Binding-site contacts:
Ligand atom C2 contacts residue TRP257 of chain 1.P at 3.9 Å (hydrophobic).
Ligand atom C8 contacts residue ASN113 of chain 1.P at 4.3 Å.
Ligand atom C6 contacts residue ALA116 of chain 1.P at 4.5 Å (hydrophobic).
Ligand atom C4 contacts residue TRP257 of chain 1.P at 4.3 Å (hydrophobic).
Ligand atom O5 contacts residue SER115 of chain 1.P at 4.2 Å.
Ligand atom C6 contacts residue LEU261 of chain 1.P at 3.8 Å (hydrophobic).
Ligand atom O5 contacts residue TRP257 of chain 1.P at 3.9 Å.
Ligand atom C1 contacts residue TRP257 of chain 1.P at 4.4 Å (hydrophobic).
Ligand atom O6 contacts residue LEU261 of chain 1.P at 3.6 Å.
Ligand atom C4 contacts residue ASN113 of chain 1.P at 4.2 Å.
Ligand atom C5 contacts residue ASN113 of chain 1.P at 3.7 Å.
Ligand atom O5 contacts residue ALA116 of chain 1.P at 3.8 Å.
Ligand atom O7 contacts residue ASN113 of chain 1.P at 3.6 Å.
Ligand atom C5 contacts residue SER115 of chain 1.P at 4.4 Å.
Ligand atom C3 contacts residue ASN113 of chain 1.P at 3.7 Å.
Ligand atom C1 contacts residue SER115 of chain 1.P at 3.7 Å.
Ligand atom C1 contacts residue ALA116 of chain 1.P at 4.5 Å (hydrophobic).
Ligand atom C1 contacts residue ASN113 of chain 1.P at 1.5 Å.
Ligand atom O5 contacts residue ASN113 of chain 1.P at 2.4 Å (h-bond).
Ligand atom C7 contacts residue ASN113 of chain 1.P at 3.3 Å.
Ligand atom C2 contacts residue ASN113 of chain 1.P at 2.2 Å.
Ligand atom O7 contacts residue TRP257 of chain 1.P at 3.5 Å.
Ligand atom N2 contacts residue ASN113 of chain 1.P at 2.6 Å (h-bond).
Ligand atom C7 contacts residue TRP257 of chain 1.P at 4.4 Å (hydrophobic).

Sequence of chain 1.P:
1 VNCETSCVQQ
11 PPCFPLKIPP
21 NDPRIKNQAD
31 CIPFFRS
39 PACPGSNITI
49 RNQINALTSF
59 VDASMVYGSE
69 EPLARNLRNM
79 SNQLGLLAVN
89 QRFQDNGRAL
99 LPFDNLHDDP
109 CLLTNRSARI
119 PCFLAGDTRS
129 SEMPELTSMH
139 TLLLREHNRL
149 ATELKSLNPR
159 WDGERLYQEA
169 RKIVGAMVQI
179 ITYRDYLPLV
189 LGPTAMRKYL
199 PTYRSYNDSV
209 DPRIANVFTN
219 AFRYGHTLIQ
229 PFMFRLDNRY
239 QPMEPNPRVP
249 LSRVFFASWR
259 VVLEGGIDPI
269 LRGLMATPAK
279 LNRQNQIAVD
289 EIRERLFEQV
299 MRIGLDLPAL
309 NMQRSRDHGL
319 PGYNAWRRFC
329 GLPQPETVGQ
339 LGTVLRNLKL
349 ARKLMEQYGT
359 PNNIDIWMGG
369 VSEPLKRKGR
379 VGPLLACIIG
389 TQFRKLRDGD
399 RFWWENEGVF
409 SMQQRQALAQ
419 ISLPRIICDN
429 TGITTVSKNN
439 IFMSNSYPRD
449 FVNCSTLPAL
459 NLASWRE

A protein and the small-molecule ligand that binds it are described below.
Small molecule (SMILES): CC(=O)N[C@H]1[C@H](O[C@H]2[C@H](O)[C@@H](NC(C)=O)CO[C@@H]2CO)O[C@H](CO)[C@@H](O)[C@@H]1O